A protein and the small-molecule ligand that binds it are described below.
Small molecule (SMILES): O=C(O)C[C@@H](Cc1ccccc1)C(=O)SCC(=O)c1ccccc1

Sequence of chain 1.A:
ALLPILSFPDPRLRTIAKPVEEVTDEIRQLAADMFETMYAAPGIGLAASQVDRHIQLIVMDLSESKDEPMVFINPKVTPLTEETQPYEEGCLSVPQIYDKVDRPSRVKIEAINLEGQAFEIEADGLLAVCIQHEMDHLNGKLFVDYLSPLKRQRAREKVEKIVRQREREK

Binding-site contacts:
Ligand atom C2 contacts residue GLY90 of chain 1.A at 3.5 Å.
Ligand atom O3 contacts residue ILE44 of chain 1.A at 2.8 Å (h-bond).
Ligand atom C8 contacts residue LEU92 of chain 1.A at 3.5 Å (hydrophobic).
Ligand atom C8 contacts residue GLN50 of chain 1.A at 3.5 Å.
Ligand atom C24 contacts residue GLU134 of chain 1.A at 3.1 Å.
Ligand atom C5 contacts residue GLY90 of chain 1.A at 3.8 Å.
Ligand atom O3 contacts residue GLY45 of chain 1.A at 3.4 Å (h-bond).
Ligand atom C24 contacts residue GLY45 of chain 1.A at 2.6 Å.
Ligand atom C11 contacts residue GLY43 of chain 1.A at 3.6 Å.
Ligand atom C5 contacts residue TYR87 of chain 1.A at 3.6 Å (hydrophobic).
Ligand atom C5 contacts residue GLU89 of chain 1.A at 3.5 Å.
Ligand atom O1 contacts residue CYS91 of chain 1.A at 3.7 Å.
Ligand atom C8 contacts residue ZN1 of chain 1.C at 2.9 Å.
Ligand atom O3 contacts residue GLY43 of chain 1.A at 3.2 Å.
Ligand atom O1 contacts residue GLY45 of chain 1.A at 3.2 Å (h-bond).
Ligand atom C1 contacts residue GLU134 of chain 1.A at 3.6 Å.
Ligand atom C1 contacts residue ILE44 of chain 1.A at 3.8 Å (hydrophobic).
Ligand atom C6 contacts residue GLY90 of chain 1.A at 3.5 Å.
Ligand atom C11 contacts residue ILE44 of chain 1.A at 3.8 Å (hydrophobic).
Ligand atom C9 contacts residue GLY90 of chain 1.A at 3.7 Å.
Ligand atom C17 contacts residue ILE44 of chain 1.A at 3.7 Å (hydrophobic).
Ligand atom O2 contacts residue CYS91 of chain 1.A at 3.5 Å (h-bond).
Ligand atom C13 contacts residue ILE44 of chain 1.A at 3.8 Å (hydrophobic).
Ligand atom C7 contacts residue GLY90 of chain 1.A at 3.5 Å.
Ligand atom C4 contacts residue GLU89 of chain 1.A at 3.8 Å.
Ligand atom C3 contacts residue HIS133 of chain 1.A at 3.8 Å.
Ligand atom O1 contacts residue GLN50 of chain 1.A at 2.9 Å (h-bond).
Ligand atom O1 contacts residue ZN1 of chain 1.C at 3.6 Å.
Ligand atom O2 contacts residue ZN1 of chain 1.C at 1.9 Å.
Ligand atom C8 contacts residue GLY45 of chain 1.A at 3.1 Å.
Ligand atom C8 contacts residue CYS91 of chain 1.A at 3.8 Å (hydrophobic).
Ligand atom O2 contacts residue GLN50 of chain 1.A at 3.1 Å (h-bond).
Ligand atom C8 contacts residue GLU134 of chain 1.A at 3.2 Å.
Ligand atom C3 contacts residue GLY90 of chain 1.A at 3.8 Å.
Ligand atom O1 contacts residue LEU92 of chain 1.A at 2.7 Å (h-bond).
Ligand atom C18 contacts residue ILE44 of chain 1.A at 3.6 Å (hydrophobic).
Ligand atom O4 contacts residue TYR98 of chain 1.A at 3.3 Å (h-bond).
Ligand atom O2 contacts residue HIS133 of chain 1.A at 3.1 Å (h-bond).
Ligand atom O2 contacts residue HIS137 of chain 1.A at 3.1 Å (h-bond).
Ligand atom O2 contacts residue GLU134 of chain 1.A at 2.8 Å (salt-bridge).